Sequence of chain 1.D:
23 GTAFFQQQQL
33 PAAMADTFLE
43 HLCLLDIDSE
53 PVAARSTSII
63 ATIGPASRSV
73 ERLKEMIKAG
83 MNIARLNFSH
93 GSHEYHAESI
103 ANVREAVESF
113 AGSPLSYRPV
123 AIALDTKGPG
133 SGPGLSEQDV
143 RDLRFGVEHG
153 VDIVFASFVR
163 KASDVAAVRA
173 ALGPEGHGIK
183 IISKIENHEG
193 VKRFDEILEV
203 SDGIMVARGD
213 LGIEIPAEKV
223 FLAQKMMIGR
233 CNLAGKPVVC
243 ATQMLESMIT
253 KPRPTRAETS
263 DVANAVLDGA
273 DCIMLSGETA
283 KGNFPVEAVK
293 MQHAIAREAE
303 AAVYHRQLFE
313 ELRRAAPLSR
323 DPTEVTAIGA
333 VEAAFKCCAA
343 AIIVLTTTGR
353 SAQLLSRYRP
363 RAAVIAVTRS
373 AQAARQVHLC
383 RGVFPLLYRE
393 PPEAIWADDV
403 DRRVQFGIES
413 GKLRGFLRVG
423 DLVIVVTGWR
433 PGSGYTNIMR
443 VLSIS

A small-molecule ligand and the protein it binds are described below.
Small molecule (SMILES): O=P(O)(O)OC[C@H]1O[C@](O)(COP(=O)(O)O)[C@@H](O)[C@@H]1O

Binding-site contacts:
Ligand atom O3 contacts residue ARG432 of chain 1.D at 2.7 Å (salt-bridge).
Ligand atom O1P contacts residue PRO433 of chain 1.D at 3.6 Å.
Ligand atom O6P contacts residue ARG352 of chain 1.D at 3.8 Å.
Ligand atom P1 contacts residue ARG405 of chain 1.D at 3.7 Å.
Ligand atom O3P contacts residue ARG405 of chain 1.D at 2.8 Å (salt-bridge).
Ligand atom O5P contacts residue GLY436 of chain 1.D at 2.9 Å (h-bond).
Ligand atom O6P contacts residue SER353 of chain 1.D at 2.7 Å (h-bond).
Ligand atom O4 contacts residue GLY434 of chain 1.D at 2.6 Å (h-bond).
Ligand atom O4 contacts residue TYR437 of chain 1.D at 2.9 Å (h-bond).
Ligand atom C3 contacts residue ARG432 of chain 1.D at 3.2 Å.
Ligand atom O1P contacts residue GLY434 of chain 1.D at 2.9 Å (h-bond).
Ligand atom O4P contacts residue THR350 of chain 1.D at 2.7 Å (h-bond).
Ligand atom C6 contacts residue THR438 of chain 1.D at 3.4 Å.
Ligand atom O4P contacts residue SER435 of chain 1.D at 2.8 Å (h-bond).
Ligand atom C4 contacts residue GLY434 of chain 1.D at 3.4 Å.
Ligand atom O6P contacts residue THR348 of chain 1.D at 2.6 Å (h-bond).
Ligand atom O3 contacts residue GLY430 of chain 1.D at 3.2 Å.
Ligand atom O2P contacts residue ARG405 of chain 1.D at 2.6 Å (salt-bridge).
Ligand atom O2 contacts residue LEU347 of chain 1.D at 3.5 Å.
Ligand atom C5 contacts residue GLY434 of chain 1.D at 3.5 Å.
Ligand atom O2 contacts residue GLY430 of chain 1.D at 3.5 Å (h-bond).
Ligand atom O6 contacts residue THR349 of chain 1.D at 3.1 Å (h-bond).
Ligand atom O5P contacts residue SER353 of chain 1.D at 3.6 Å.
Ligand atom O4 contacts residue GLY436 of chain 1.D at 3.7 Å.
Ligand atom O5 contacts residue LEU347 of chain 1.D at 3.8 Å.
Ligand atom P2 contacts residue THR348 of chain 1.D at 3.6 Å.
Ligand atom O4P contacts residue THR348 of chain 1.D at 3.7 Å.
Ligand atom C3 contacts residue GLY434 of chain 1.D at 3.5 Å.
Ligand atom O1 contacts residue GLY434 of chain 1.D at 3.8 Å.
Ligand atom C6 contacts residue LEU347 of chain 1.D at 3.7 Å (hydrophobic).
Ligand atom P2 contacts residue SER435 of chain 1.D at 3.5 Å.
Ligand atom C6 contacts residue SER353 of chain 1.D at 3.7 Å.
Ligand atom O4 contacts residue THR438 of chain 1.D at 3.5 Å (h-bond).
Ligand atom O5P contacts residue SER435 of chain 1.D at 3.1 Å (h-bond).
Ligand atom P2 contacts residue SER353 of chain 1.D at 3.6 Å.
Ligand atom O3 contacts residue TRP398 of chain 1.D at 3.6 Å.
Ligand atom P2 contacts residue THR349 of chain 1.D at 3.7 Å.
Ligand atom O6 contacts residue THR348 of chain 1.D at 3.6 Å.
Ligand atom O4P contacts residue THR349 of chain 1.D at 3.3 Å (h-bond).
Ligand atom O3P contacts residue TRP398 of chain 1.D at 2.8 Å (h-bond).